This protein binds this small molecule.
Small molecule (SMILES): CC(=O)N[C@@H]1[C@@H](O)[C@H](O)[C@@H](CO)O[C@H]1O

Binding-site contacts:
Ligand atom C3 contacts residue ASN177 of chain 1.A at 3.8 Å.
Ligand atom C1 contacts residue ASN177 of chain 1.A at 1.4 Å.
Ligand atom C5 contacts residue ASN177 of chain 1.A at 3.6 Å.
Ligand atom C1 contacts residue ARG27 of chain 1.A at 4.3 Å.
Ligand atom N2 contacts residue SER175 of chain 1.A at 3.1 Å (h-bond).
Ligand atom C7 contacts residue ASN177 of chain 1.A at 3.5 Å.
Ligand atom O6 contacts residue GLN168 of chain 1.A at 4.4 Å.
Ligand atom O6 contacts residue ARG27 of chain 1.A at 3.2 Å (salt-bridge).
Ligand atom C1 contacts residue SER175 of chain 1.A at 3.7 Å.
Ligand atom C7 contacts residue SER175 of chain 1.A at 4.2 Å.
Ligand atom C5 contacts residue ARG27 of chain 1.A at 4.3 Å.
Ligand atom C8 contacts residue SER175 of chain 1.A at 3.3 Å.
Ligand atom C2 contacts residue ASN177 of chain 1.A at 2.5 Å.
Ligand atom O5 contacts residue ASN177 of chain 1.A at 2.3 Å (h-bond).
Ligand atom C1 contacts residue GLN168 of chain 1.A at 4.3 Å.
Ligand atom C6 contacts residue ARG27 of chain 1.A at 3.9 Å.
Ligand atom N2 contacts residue ASN177 of chain 1.A at 2.9 Å (h-bond).
Ligand atom C3 contacts residue SER175 of chain 1.A at 3.9 Å.
Ligand atom O5 contacts residue GLN168 of chain 1.A at 3.5 Å (h-bond).
Ligand atom C4 contacts residue ASN177 of chain 1.A at 4.2 Å.
Ligand atom C6 contacts residue GLN168 of chain 1.A at 3.5 Å.
Ligand atom O5 contacts residue ARG27 of chain 1.A at 3.4 Å (salt-bridge).
Ligand atom C2 contacts residue SER175 of chain 1.A at 3.7 Å.
Ligand atom O7 contacts residue ASN177 of chain 1.A at 3.6 Å (h-bond).
Ligand atom C5 contacts residue GLN168 of chain 1.A at 3.7 Å.

Sequence of chain 1.A:
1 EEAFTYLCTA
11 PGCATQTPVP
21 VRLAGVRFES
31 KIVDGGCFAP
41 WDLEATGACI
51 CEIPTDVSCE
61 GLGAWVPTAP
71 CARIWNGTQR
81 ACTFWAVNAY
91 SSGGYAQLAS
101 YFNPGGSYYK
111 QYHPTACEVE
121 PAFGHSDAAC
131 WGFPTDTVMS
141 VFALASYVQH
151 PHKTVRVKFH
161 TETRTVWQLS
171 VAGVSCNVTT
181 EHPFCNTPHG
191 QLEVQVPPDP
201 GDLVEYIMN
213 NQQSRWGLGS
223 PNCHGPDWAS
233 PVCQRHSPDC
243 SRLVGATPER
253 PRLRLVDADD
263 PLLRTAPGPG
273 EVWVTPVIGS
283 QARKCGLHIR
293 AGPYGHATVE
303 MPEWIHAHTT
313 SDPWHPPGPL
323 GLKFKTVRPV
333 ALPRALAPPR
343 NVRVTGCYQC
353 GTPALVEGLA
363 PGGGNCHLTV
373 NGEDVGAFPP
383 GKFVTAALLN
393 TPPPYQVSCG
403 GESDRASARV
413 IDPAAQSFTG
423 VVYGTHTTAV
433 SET